Sequence of chain 28.E:
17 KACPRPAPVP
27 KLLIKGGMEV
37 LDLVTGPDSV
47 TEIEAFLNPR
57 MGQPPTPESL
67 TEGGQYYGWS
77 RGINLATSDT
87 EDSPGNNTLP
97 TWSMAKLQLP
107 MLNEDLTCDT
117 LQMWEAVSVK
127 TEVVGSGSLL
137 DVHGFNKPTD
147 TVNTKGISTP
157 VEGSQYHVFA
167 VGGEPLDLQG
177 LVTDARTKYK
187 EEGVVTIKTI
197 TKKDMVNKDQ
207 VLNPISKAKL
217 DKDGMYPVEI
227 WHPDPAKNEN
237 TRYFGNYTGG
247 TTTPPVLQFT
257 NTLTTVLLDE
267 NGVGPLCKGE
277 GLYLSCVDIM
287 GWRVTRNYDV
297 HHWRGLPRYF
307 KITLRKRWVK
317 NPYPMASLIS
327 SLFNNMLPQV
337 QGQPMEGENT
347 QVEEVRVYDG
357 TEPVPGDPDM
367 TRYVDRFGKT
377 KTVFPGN

This small molecule binds to this protein.
Small molecule (SMILES): CC(=O)N[C@H]1[C@H]([C@H](O)[C@H](O)CO)O[C@@](O[C@H]2[C@@H](O)[C@@H](CO)O[C@@H](O[C@H]3[C@H](O)[C@@H](O)[C@H](O)O[C@@H]3CO)[C@@H]2O)(C(=O)O)C[C@@H]1O

Binding-site contacts:
Ligand atom C4 contacts residue HIS298 of chain 28.E at 3.7 Å.
Ligand atom C4 contacts residue GLY78 of chain 28.E at 3.4 Å.
Ligand atom C3 contacts residue GLY78 of chain 28.E at 4.2 Å.
Ligand atom C7 contacts residue TYR72 of chain 28.E at 4.2 Å (hydrophobic).
Ligand atom C3 contacts residue VAL296 of chain 28.E at 3.5 Å (hydrophobic).
Ligand atom O1A contacts residue ARG77 of chain 28.E at 3.1 Å (salt-bridge).
Ligand atom C5 contacts residue TYR72 of chain 28.E at 3.5 Å (hydrophobic).
Ligand atom C10 contacts residue TYR72 of chain 28.E at 4.2 Å (hydrophobic).
Ligand atom O3 contacts residue GLY78 of chain 28.E at 3.6 Å.
Ligand atom O1B contacts residue TYR72 of chain 28.E at 3.7 Å.
Ligand atom O4 contacts residue ILE79 of chain 28.E at 3.4 Å (h-bond).
Ligand atom O6 contacts residue ASN93 of chain 28.E at 2.8 Å (h-bond).
Ligand atom O3 contacts residue VAL296 of chain 28.E at 4.2 Å.
Ligand atom C11 contacts residue ASP85 of chain 28.A at 3.8 Å.
Ligand atom O4 contacts residue VAL296 of chain 28.E at 4.2 Å.
Ligand atom O10 contacts residue THR291 of chain 28.E at 4.0 Å.
Ligand atom O4 contacts residue TYR72 of chain 28.E at 3.9 Å.
Ligand atom C2 contacts residue GLY78 of chain 28.E at 4.2 Å.
Ligand atom N5 contacts residue TYR72 of chain 28.E at 3.2 Å (h-bond).
Ligand atom O10 contacts residue ASN293 of chain 28.E at 3.8 Å.
Ligand atom C4 contacts residue ARG77 of chain 28.E at 4.2 Å.
Ligand atom C4 contacts residue TYR72 of chain 28.E at 3.2 Å (hydrophobic).
Ligand atom O6 contacts residue ARG77 of chain 28.E at 4.0 Å.
Ligand atom O4 contacts residue HIS298 of chain 28.E at 3.1 Å (h-bond).
Ligand atom O1A contacts residue TYR72 of chain 28.E at 3.4 Å.
Ligand atom O6 contacts residue GLY78 of chain 28.E at 3.8 Å.
Ligand atom O1B contacts residue ARG77 of chain 28.E at 2.8 Å (salt-bridge).
Ligand atom O4 contacts residue THR291 of chain 28.E at 3.4 Å.
Ligand atom C1 contacts residue TYR72 of chain 28.E at 3.7 Å (hydrophobic).
Ligand atom C5 contacts residue ASN93 of chain 28.E at 4.3 Å.
Ligand atom C6 contacts residue TYR72 of chain 28.E at 3.5 Å (hydrophobic).
Ligand atom C6 contacts residue ASN93 of chain 28.E at 3.5 Å.
Ligand atom C3 contacts residue GLY78 of chain 28.E at 4.1 Å.
Ligand atom O1A contacts residue GLY78 of chain 28.E at 3.6 Å (h-bond).
Ligand atom O8 contacts residue TYR72 of chain 28.E at 3.2 Å (h-bond).
Ligand atom C8 contacts residue TYR72 of chain 28.E at 4.2 Å (hydrophobic).
Ligand atom C3 contacts residue HIS298 of chain 28.E at 3.6 Å.
Ligand atom O6 contacts residue THR94 of chain 28.E at 3.7 Å.
Ligand atom O4 contacts residue GLY78 of chain 28.E at 3.1 Å.
Ligand atom C1 contacts residue ARG77 of chain 28.E at 3.4 Å.

Sequence of chain 28.A:
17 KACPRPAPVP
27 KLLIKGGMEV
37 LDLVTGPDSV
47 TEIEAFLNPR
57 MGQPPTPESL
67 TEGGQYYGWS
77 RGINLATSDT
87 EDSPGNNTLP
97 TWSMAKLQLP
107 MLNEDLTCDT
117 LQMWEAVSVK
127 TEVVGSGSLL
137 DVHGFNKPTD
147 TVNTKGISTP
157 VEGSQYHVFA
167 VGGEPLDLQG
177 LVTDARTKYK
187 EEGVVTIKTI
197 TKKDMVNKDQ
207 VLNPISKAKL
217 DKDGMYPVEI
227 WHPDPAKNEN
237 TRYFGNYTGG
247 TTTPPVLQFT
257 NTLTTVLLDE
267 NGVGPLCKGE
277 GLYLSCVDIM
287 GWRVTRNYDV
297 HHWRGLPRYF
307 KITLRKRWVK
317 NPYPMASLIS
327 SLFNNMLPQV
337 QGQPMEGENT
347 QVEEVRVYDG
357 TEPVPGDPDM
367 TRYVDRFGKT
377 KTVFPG